Binding-site contacts:
Ligand atom C05 contacts residue THR75 of chain 1.B at 3.2 Å.
Ligand atom O15 contacts residue TYR56 of chain 1.B at 3.8 Å.
Ligand atom BR1 contacts residue GLY38 of chain 1.B at 3.9 Å.
Ligand atom C06 contacts residue ALA127 of chain 1.B at 4.0 Å (hydrophobic).
Ligand atom C09 contacts residue CYS79 of chain 1.B at 4.1 Å (hydrophobic).
Ligand atom O15 contacts residue SER129 of chain 1.B at 2.6 Å (h-bond).
Ligand atom C06 contacts residue VAL76 of chain 1.B at 4.1 Å (hydrophobic).
Ligand atom C19 contacts residue TYR93 of chain 1.B at 4.1 Å (hydrophobic).
Ligand atom N04 contacts residue THR75 of chain 1.B at 2.7 Å (h-bond).
Ligand atom C03 contacts residue ASP73 of chain 1.B at 3.0 Å.
Ligand atom C19 contacts residue ALA105 of chain 1.B at 3.8 Å (hydrophobic).
Ligand atom C03 contacts residue THR75 of chain 1.B at 3.6 Å.
Ligand atom C09 contacts residue VAL76 of chain 1.B at 3.5 Å (hydrophobic).
Ligand atom O01 contacts residue SER129 of chain 1.B at 4.0 Å.
Ligand atom C11 contacts residue GLY126 of chain 1.B at 4.1 Å.
Ligand atom C09 contacts residue ALA127 of chain 1.B at 3.8 Å (hydrophobic).
Ligand atom BR1 contacts residue LEU40 of chain 1.B at 3.4 Å.
Ligand atom N04 contacts residue ASP73 of chain 1.B at 2.7 Å (salt-bridge).
Ligand atom C16 contacts residue ASP73 of chain 1.B at 3.8 Å.
Ligand atom C08 contacts residue VAL76 of chain 1.B at 4.1 Å (hydrophobic).
Ligand atom C19 contacts residue LEU110 of chain 1.B at 4.1 Å (hydrophobic).
Ligand atom C16 contacts residue THR75 of chain 1.B at 3.6 Å.
Ligand atom O07 contacts residue ALA127 of chain 1.B at 3.8 Å.
Ligand atom C08 contacts residue ALA127 of chain 1.B at 3.6 Å (hydrophobic).
Ligand atom C11 contacts residue LEU40 of chain 1.B at 4.1 Å (hydrophobic).
Ligand atom C02 contacts residue TRP60 of chain 1.B at 3.8 Å (hydrophobic).
Ligand atom C17 contacts residue TYR93 of chain 1.B at 3.8 Å (hydrophobic).
Ligand atom BR1 contacts residue LEU39 of chain 1.B at 4.1 Å.
Ligand atom C06 contacts residue THR75 of chain 1.B at 3.2 Å.
Ligand atom C06 contacts residue SER129 of chain 1.B at 3.9 Å.
Ligand atom C18 contacts residue TRP60 of chain 1.B at 3.8 Å (hydrophobic).
Ligand atom N04 contacts residue TYR64 of chain 1.B at 3.9 Å.
Ligand atom C05 contacts residue ASP73 of chain 1.B at 3.9 Å.
Ligand atom C16 contacts residue TRP88 of chain 1.B at 3.6 Å (hydrophobic).
Ligand atom C14 contacts residue ALA127 of chain 1.B at 4.0 Å (hydrophobic).
Ligand atom C19 contacts residue PHE101 of chain 1.B at 4.1 Å (hydrophobic).
Ligand atom O01 contacts residue TYR56 of chain 1.B at 3.1 Å (h-bond).
Ligand atom C17 contacts residue PHE101 of chain 1.B at 4.0 Å (hydrophobic).
Ligand atom C17 contacts residue TRP88 of chain 1.B at 3.9 Å (hydrophobic).
Ligand atom C05 contacts residue SER129 of chain 1.B at 3.3 Å.

Sequence of chain 1.B:
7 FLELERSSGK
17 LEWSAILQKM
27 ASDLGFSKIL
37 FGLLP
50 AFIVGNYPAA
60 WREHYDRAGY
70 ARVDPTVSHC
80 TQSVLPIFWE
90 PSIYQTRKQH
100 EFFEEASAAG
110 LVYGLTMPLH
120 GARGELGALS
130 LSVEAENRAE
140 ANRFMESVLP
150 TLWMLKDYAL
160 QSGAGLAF

A protein and the small-molecule ligand that binds it are described below.
Small molecule (SMILES): O=C(COc1cccc(Br)c1)N[C@@H]1C[C@@H]2C[C@@H]2[C@@H]1O